Sequence of chain 1.A:
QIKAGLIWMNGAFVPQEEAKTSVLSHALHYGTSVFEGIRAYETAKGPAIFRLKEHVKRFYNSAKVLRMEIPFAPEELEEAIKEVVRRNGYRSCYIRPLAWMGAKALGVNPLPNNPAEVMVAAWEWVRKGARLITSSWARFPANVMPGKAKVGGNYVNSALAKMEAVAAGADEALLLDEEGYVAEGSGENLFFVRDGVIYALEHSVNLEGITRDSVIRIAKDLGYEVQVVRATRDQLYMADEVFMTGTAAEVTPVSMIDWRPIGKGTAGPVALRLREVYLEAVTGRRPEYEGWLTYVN

Sequence of chain 2.C:
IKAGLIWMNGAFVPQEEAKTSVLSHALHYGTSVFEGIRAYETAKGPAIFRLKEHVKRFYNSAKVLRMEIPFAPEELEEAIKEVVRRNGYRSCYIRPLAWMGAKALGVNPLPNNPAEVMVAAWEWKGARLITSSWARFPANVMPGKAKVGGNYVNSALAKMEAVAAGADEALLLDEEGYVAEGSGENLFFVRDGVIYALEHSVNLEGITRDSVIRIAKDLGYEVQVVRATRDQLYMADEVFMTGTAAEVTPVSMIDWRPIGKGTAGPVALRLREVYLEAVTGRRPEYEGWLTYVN

The small molecule below binds the protein below.
Small molecule (SMILES): CC(C)CCC(=O)O

Binding-site contacts:
Ligand atom CB contacts residue TYR95 of chain 2.C at 4.2 Å (hydrophobic).
Ligand atom OXT contacts residue TYR95 of chain 2.C at 2.6 Å (h-bond).
Ligand atom C contacts residue PLP1 of chain 2.L at 4.3 Å.
Ligand atom CA contacts residue LYS159 of chain 2.C at 4.3 Å.
Ligand atom OXT contacts residue GLY38 of chain 2.C at 3.5 Å.
Ligand atom O contacts residue ALA257 of chain 2.C at 2.9 Å (h-bond).
Ligand atom O contacts residue PLP1 of chain 2.L at 3.9 Å.
Ligand atom CD1 contacts residue VAL109 of chain 1.A at 4.3 Å (hydrophobic).
Ligand atom CD2 contacts residue TYR164 of chain 2.C at 4.4 Å (hydrophobic).
Ligand atom O contacts residue GLY255 of chain 2.C at 4.1 Å.
Ligand atom OXT contacts residue ALA257 of chain 2.C at 3.6 Å.
Ligand atom CD1 contacts residue GLY196 of chain 2.C at 3.7 Å.
Ligand atom CA contacts residue TYR95 of chain 2.C at 3.5 Å (hydrophobic).
Ligand atom CG contacts residue GLY196 of chain 2.C at 4.5 Å.
Ligand atom C contacts residue THR256 of chain 2.C at 3.9 Å.
Ligand atom CA contacts residue PLP1 of chain 2.L at 3.8 Å.
Ligand atom CD2 contacts residue TYR31 of chain 1.A at 3.8 Å (hydrophobic).
Ligand atom C contacts residue GLY38 of chain 2.C at 4.5 Å.
Ligand atom CG contacts residue PLP1 of chain 2.L at 4.5 Å.
Ligand atom C contacts residue TYR95 of chain 2.C at 3.4 Å (hydrophobic).
Ligand atom CD2 contacts residue ARG97 of chain 2.C at 4.0 Å.
Ligand atom OXT contacts residue THR256 of chain 2.C at 3.5 Å.
Ligand atom CD2 contacts residue PHE36 of chain 2.C at 3.9 Å (hydrophobic).
Ligand atom C contacts residue ALA257 of chain 2.C at 3.6 Å (hydrophobic).
Ligand atom O contacts residue THR256 of chain 2.C at 3.3 Å (h-bond).